Binding-site contacts:
Ligand atom CA contacts residue OCA1 of chain 1.FB at 2.6 Å.
Ligand atom CE1 contacts residue LEU132 of chain 1.B at 3.6 Å (hydrophobic).
Ligand atom O contacts residue PHE78 of chain 1.B at 3.5 Å.
Ligand atom CB contacts residue PHE130 of chain 1.B at 3.6 Å (hydrophobic).
Ligand atom N contacts residue OCA1 of chain 1.FB at 1.5 Å.
Ligand atom CB contacts residue LEU108 of chain 1.B at 3.7 Å (hydrophobic).
Ligand atom CB contacts residue PHE78 of chain 1.B at 3.8 Å (hydrophobic).
Ligand atom N contacts residue OCA1 of chain 1.FB at 2.6 Å (h-bond).
Ligand atom CB contacts residue OCA1 of chain 1.FB at 3.8 Å.
Ligand atom CD contacts residue PHE130 of chain 1.B at 3.4 Å (hydrophobic).
Ligand atom CE contacts residue ILE46 of chain 1.B at 3.8 Å (hydrophobic).
Ligand atom CE contacts residue GLU44 of chain 1.B at 3.1 Å.
Ligand atom F2 contacts residue LEU66 of chain 1.A at 3.8 Å.
Ligand atom F2 contacts residue TYR80 of chain 1.B at 3.4 Å.
Ligand atom F2 contacts residue VAL62 of chain 1.A at 3.8 Å.
Ligand atom CG contacts residue LEU108 of chain 1.B at 3.7 Å (hydrophobic).
Ligand atom F1 contacts residue ASP96 of chain 1.A at 3.6 Å.
Ligand atom N contacts residue TYR80 of chain 1.B at 2.9 Å (h-bond).
Ligand atom CD1 contacts residue PHE100 of chain 1.A at 3.8 Å (hydrophobic).
Ligand atom O contacts residue TYR80 of chain 1.B at 2.5 Å (h-bond).
Ligand atom CD2 contacts residue LEU108 of chain 1.B at 3.5 Å (hydrophobic).
Ligand atom F1 contacts residue PHE100 of chain 1.A at 3.2 Å.
Ligand atom CD2 contacts residue TYR80 of chain 1.B at 3.5 Å (hydrophobic).
Ligand atom CA contacts residue PHE78 of chain 1.B at 3.6 Å (hydrophobic).
Ligand atom CB contacts residue PHE78 of chain 1.B at 3.5 Å (hydrophobic).
Ligand atom C contacts residue PHE78 of chain 1.B at 3.5 Å (hydrophobic).
Ligand atom CD contacts residue TYR80 of chain 1.B at 3.7 Å (hydrophobic).
Ligand atom CD contacts residue OCA1 of chain 1.FB at 3.8 Å.
Ligand atom CG2 contacts residue OCA1 of chain 1.FB at 3.3 Å.
Ligand atom F1 contacts residue LEU132 of chain 1.B at 3.6 Å.
Ligand atom CA contacts residue OCA1 of chain 1.FB at 3.8 Å.
Ligand atom F1 contacts residue THR97 of chain 1.A at 3.3 Å.
Ligand atom CA contacts residue PHE78 of chain 1.B at 3.5 Å (hydrophobic).
Ligand atom CZ contacts residue LEU132 of chain 1.B at 3.7 Å (hydrophobic).
Ligand atom CB contacts residue TYR80 of chain 1.B at 3.8 Å (hydrophobic).
Ligand atom CZ contacts residue THR97 of chain 1.A at 3.4 Å.
Ligand atom CD1 contacts residue LEU132 of chain 1.B at 3.8 Å (hydrophobic).
Ligand atom C contacts residue OCA1 of chain 1.FB at 3.2 Å.
Ligand atom C contacts residue TYR80 of chain 1.B at 3.6 Å (hydrophobic).
Ligand atom O contacts residue PHE100 of chain 1.A at 3.8 Å.

This protein binds this small molecule.
Small molecule (SMILES): C[C@@H]1C[C@H]2C(=O)O[C@@H](C)[C@H](NC(=O)[C@@H](N)Cc3cc(F)cc(F)c3)C(=O)N3CCC[C@H]3C(=O)N3CCCC[C@H]3C(=O)N[C@@H](C)C(=O)N2C1

Sequence of chain 1.A:
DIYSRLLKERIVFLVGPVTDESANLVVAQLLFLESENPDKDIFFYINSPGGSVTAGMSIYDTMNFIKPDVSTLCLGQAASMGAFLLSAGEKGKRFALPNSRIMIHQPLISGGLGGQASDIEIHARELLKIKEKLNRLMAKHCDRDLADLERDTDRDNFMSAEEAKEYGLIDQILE

Sequence of chain 1.B:
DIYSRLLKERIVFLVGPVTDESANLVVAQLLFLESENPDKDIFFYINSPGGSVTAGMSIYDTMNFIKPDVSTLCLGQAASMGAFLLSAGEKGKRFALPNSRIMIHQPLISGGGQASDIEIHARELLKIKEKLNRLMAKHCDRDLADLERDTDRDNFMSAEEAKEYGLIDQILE